Binding-site contacts:
Ligand atom C7 contacts residue LEU372 of chain 1.B at 3.5 Å (hydrophobic).
Ligand atom C14 contacts residue ASN265 of chain 1.B at 3.5 Å.
Ligand atom C16 contacts residue LEU263 of chain 1.B at 3.9 Å (hydrophobic).
Ligand atom C6 contacts residue SER312 of chain 1.B at 3.8 Å.
Ligand atom C5 contacts residue PHE316 of chain 1.B at 3.6 Å (hydrophobic).
Ligand atom C11 contacts residue PHE316 of chain 1.B at 3.9 Å (hydrophobic).
Ligand atom C11 contacts residue ILE280 of chain 1.B at 3.9 Å (hydrophobic).
Ligand atom C14 contacts residue TYR103 of chain 1.B at 3.7 Å (hydrophobic).
Ligand atom O1 contacts residue ILE280 of chain 1.B at 3.6 Å.
Ligand atom C2 contacts residue PHE316 of chain 1.B at 3.8 Å (hydrophobic).
Ligand atom C8 contacts residue PHE284 of chain 1.B at 3.9 Å (hydrophobic).
Ligand atom C2 contacts residue ILE280 of chain 1.B at 3.5 Å (hydrophobic).
Ligand atom C1 contacts residue GLN313 of chain 1.B at 4.0 Å.
Ligand atom C13 contacts residue ILE280 of chain 1.B at 4.1 Å (hydrophobic).
Ligand atom C8 contacts residue LEU372 of chain 1.B at 4.0 Å (hydrophobic).
Ligand atom C1 contacts residue TRP276 of chain 1.B at 4.0 Å (hydrophobic).
Ligand atom C3 contacts residue ILE280 of chain 1.B at 3.8 Å (hydrophobic).
Ligand atom C12 contacts residue ILE280 of chain 1.B at 3.9 Å (hydrophobic).
Ligand atom O1 contacts residue GLN313 of chain 1.B at 3.3 Å (h-bond).
Ligand atom C7 contacts residue MET373 of chain 1.B at 3.7 Å (hydrophobic).
Ligand atom O2 contacts residue GLN313 of chain 1.B at 3.5 Å (h-bond).
Ligand atom C18 contacts residue ILE280 of chain 1.B at 3.9 Å (hydrophobic).
Ligand atom N2 contacts residue PHE376 of chain 1.B at 3.6 Å.
Ligand atom C7 contacts residue PHE376 of chain 1.B at 3.9 Å (hydrophobic).
Ligand atom O2 contacts residue PHE316 of chain 1.B at 3.6 Å.
Ligand atom C1 contacts residue THR277 of chain 1.B at 3.6 Å.
Ligand atom O1 contacts residue PHE316 of chain 1.B at 4.1 Å.
Ligand atom C3 contacts residue PHE316 of chain 1.B at 3.5 Å (hydrophobic).
Ligand atom C4 contacts residue PHE316 of chain 1.B at 4.0 Å (hydrophobic).
Ligand atom C1 contacts residue TYR273 of chain 1.B at 3.7 Å (hydrophobic).
Ligand atom C13 contacts residue TYR103 of chain 1.B at 3.4 Å (hydrophobic).
Ligand atom C18 contacts residue PHE376 of chain 1.B at 3.8 Å (hydrophobic).
Ligand atom C5 contacts residue GLN313 of chain 1.B at 3.8 Å.
Ligand atom C1 contacts residue ASN265 of chain 1.B at 3.8 Å.
Ligand atom C5 contacts residue SER312 of chain 1.B at 3.6 Å.
Ligand atom N1 contacts residue MET217 of chain 1.B at 3.8 Å.
Ligand atom C8 contacts residue PHE376 of chain 1.B at 3.7 Å (hydrophobic).
Ligand atom O3 contacts residue HIS104 of chain 1.B at 4.1 Å.
Ligand atom C1 contacts residue ILE280 of chain 1.B at 4.1 Å (hydrophobic).
Ligand atom C14 contacts residue ILE280 of chain 1.B at 4.0 Å (hydrophobic).

This small molecule binds to this protein.
Small molecule (SMILES): COc1ccc(C2CNC(=O)NC2)cc1O[C@H]1C[C@@H]2CC[C@H]1C2

Sequence of chain 1.B:
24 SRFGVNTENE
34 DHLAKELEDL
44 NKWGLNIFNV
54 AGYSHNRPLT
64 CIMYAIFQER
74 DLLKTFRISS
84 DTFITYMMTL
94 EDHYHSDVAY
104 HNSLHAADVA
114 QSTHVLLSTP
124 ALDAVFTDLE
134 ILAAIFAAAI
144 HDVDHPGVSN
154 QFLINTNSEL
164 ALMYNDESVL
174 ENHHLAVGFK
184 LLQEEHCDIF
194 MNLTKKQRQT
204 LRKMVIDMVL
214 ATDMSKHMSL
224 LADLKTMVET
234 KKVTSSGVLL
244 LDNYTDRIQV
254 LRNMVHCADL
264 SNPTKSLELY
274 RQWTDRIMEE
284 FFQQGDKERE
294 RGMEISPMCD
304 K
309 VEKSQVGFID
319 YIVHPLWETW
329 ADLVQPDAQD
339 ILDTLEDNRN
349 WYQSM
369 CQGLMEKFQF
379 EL